Sequence of chain 1.D:
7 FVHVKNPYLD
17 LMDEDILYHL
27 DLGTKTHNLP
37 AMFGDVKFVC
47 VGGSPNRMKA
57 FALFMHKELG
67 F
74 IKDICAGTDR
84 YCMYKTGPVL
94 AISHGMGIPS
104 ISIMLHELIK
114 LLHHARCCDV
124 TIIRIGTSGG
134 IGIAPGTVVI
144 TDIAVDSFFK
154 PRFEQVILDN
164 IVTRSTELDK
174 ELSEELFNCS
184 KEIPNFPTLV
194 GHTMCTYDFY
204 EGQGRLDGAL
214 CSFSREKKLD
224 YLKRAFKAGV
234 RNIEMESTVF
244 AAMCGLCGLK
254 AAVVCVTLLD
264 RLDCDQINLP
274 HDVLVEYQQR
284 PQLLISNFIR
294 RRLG

Binding-site contacts:
Ligand atom CAQ contacts residue SER131 of chain 1.D at 3.5 Å.
Ligand atom CE1 contacts residue ILE270 of chain 1.D at 3.6 Å (hydrophobic).
Ligand atom CD1 contacts residue ARG208 of chain 1.D at 3.2 Å.
Ligand atom CAM contacts residue PO41 of chain 1.N at 3.7 Å.
Ligand atom CD1 contacts residue LEU262 of chain 1.D at 3.8 Å (hydrophobic).
Ligand atom OAO contacts residue THR130 of chain 1.D at 3.8 Å.
Ligand atom CAM contacts residue THR130 of chain 1.D at 3.4 Å.
Ligand atom OAB contacts residue ILE236 of chain 1.D at 3.5 Å (h-bond).
Ligand atom CAS contacts residue ILE236 of chain 1.D at 3.4 Å (hydrophobic).
Ligand atom OAB contacts residue GLU237 of chain 1.D at 3.1 Å.
Ligand atom CAK contacts residue PHE202 of chain 1.D at 3.6 Å (hydrophobic).
Ligand atom CAS contacts residue GLN206 of chain 1.D at 3.5 Å.
Ligand atom CAR contacts residue GLY132 of chain 1.D at 3.5 Å.
Ligand atom CE2 contacts residue ILE270 of chain 1.D at 3.7 Å (hydrophobic).
Ligand atom CAS contacts residue PHE202 of chain 1.D at 3.5 Å (hydrophobic).
Ligand atom OAA contacts residue GLY132 of chain 1.D at 3.6 Å.
Ligand atom CAR contacts residue PHE202 of chain 1.D at 3.6 Å (hydrophobic).
Ligand atom CZ contacts residue ILE270 of chain 1.D at 3.8 Å (hydrophobic).
Ligand atom OAB contacts residue GLN206 of chain 1.D at 2.8 Å (h-bond).
Ligand atom CE2 contacts residue PHE202 of chain 1.D at 3.8 Å (hydrophobic).
Ligand atom CAQ contacts residue GLY132 of chain 1.D at 3.6 Å.
Ligand atom CAR contacts residue ARG208 of chain 1.D at 3.5 Å.
Ligand atom OAA contacts residue GLN206 of chain 1.D at 3.6 Å (h-bond).
Ligand atom OAB contacts residue MET238 of chain 1.D at 3.7 Å.
Ligand atom CAJ contacts residue HIS25 of chain 1.C at 3.3 Å.
Ligand atom CAJ contacts residue MET99 of chain 1.D at 3.5 Å (hydrophobic).
Ligand atom CE1 contacts residue ASP268 of chain 1.D at 3.6 Å.
Ligand atom CE1 contacts residue ARG208 of chain 1.D at 3.5 Å.
Ligand atom CE2 contacts residue TYR24 of chain 1.C at 3.2 Å (hydrophobic).
Ligand atom CAL contacts residue SER131 of chain 1.D at 3.5 Å.
Ligand atom CAI contacts residue THR130 of chain 1.D at 3.7 Å.
Ligand atom NAN contacts residue ILE236 of chain 1.D at 3.5 Å (h-bond).
Ligand atom CAR contacts residue GLN206 of chain 1.D at 3.5 Å.
Ligand atom NAN contacts residue PHE202 of chain 1.D at 3.4 Å.
Ligand atom OAC contacts residue HIS25 of chain 1.C at 3.1 Å (h-bond).
Ligand atom CD1 contacts residue ILE270 of chain 1.D at 3.8 Å (hydrophobic).
Ligand atom OAA contacts residue ARG208 of chain 1.D at 2.5 Å (salt-bridge).
Ligand atom OAO contacts residue PO41 of chain 1.N at 3.5 Å (h-bond).
Ligand atom NAN contacts residue GLN206 of chain 1.D at 2.6 Å (h-bond).
Ligand atom CAI contacts residue SER131 of chain 1.D at 3.6 Å.

This protein binds this small molecule.
Small molecule (SMILES): O=c1[nH]c(=O)n(COCCO)cc1Cc1ccccc1

Sequence of chain 1.C:
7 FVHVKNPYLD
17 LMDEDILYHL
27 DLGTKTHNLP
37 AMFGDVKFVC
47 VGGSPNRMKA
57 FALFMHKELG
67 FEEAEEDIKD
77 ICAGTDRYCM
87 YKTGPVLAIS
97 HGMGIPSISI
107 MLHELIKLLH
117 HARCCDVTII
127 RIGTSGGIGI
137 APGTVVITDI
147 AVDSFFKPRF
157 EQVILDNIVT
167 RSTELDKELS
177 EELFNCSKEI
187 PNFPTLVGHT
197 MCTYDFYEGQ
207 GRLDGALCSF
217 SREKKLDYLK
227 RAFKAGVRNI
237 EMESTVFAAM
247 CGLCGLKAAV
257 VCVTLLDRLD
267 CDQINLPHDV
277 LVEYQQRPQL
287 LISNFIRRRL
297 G